Sequence of chain 1.D:
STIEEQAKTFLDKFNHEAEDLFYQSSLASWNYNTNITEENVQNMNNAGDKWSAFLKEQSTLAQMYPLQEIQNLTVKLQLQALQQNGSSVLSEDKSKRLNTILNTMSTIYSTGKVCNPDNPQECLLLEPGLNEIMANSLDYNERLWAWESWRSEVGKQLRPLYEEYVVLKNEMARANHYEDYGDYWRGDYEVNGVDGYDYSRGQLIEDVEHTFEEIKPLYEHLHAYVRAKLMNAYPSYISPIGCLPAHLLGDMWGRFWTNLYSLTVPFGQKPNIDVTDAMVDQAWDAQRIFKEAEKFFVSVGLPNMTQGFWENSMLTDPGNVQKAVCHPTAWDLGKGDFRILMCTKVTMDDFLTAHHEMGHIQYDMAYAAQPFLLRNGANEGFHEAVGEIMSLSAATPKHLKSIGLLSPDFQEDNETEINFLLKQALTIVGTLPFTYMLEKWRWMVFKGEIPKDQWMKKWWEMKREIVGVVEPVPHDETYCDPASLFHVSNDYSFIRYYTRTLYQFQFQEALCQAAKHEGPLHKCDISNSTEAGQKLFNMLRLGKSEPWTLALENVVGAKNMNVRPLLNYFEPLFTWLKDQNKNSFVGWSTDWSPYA

A small-molecule ligand and the protein it binds are described below.
Small molecule (SMILES): CC(=O)N[C@@H]1[C@@H](O)[C@H](O)[C@@H](CO)O[C@H]1O

Binding-site contacts:
Ligand atom O5 contacts residue ASN72 of chain 1.D at 2.4 Å (h-bond).
Ligand atom O5 contacts residue VAL75 of chain 1.D at 4.3 Å.
Ligand atom C5 contacts residue ASN72 of chain 1.D at 3.7 Å.
Ligand atom C2 contacts residue ASN72 of chain 1.D at 2.5 Å.
Ligand atom C3 contacts residue ASN72 of chain 1.D at 3.8 Å.
Ligand atom C7 contacts residue ASN72 of chain 1.D at 4.0 Å.
Ligand atom C4 contacts residue ASN72 of chain 1.D at 4.2 Å.
Ligand atom N2 contacts residue ASN72 of chain 1.D at 2.9 Å (h-bond).
Ligand atom C1 contacts residue ASN72 of chain 1.D at 1.4 Å.
Ligand atom C8 contacts residue ASN72 of chain 1.D at 4.3 Å.